Binding-site contacts:
Ligand atom C7 contacts residue ASN148 of chain 1.B at 3.9 Å.
Ligand atom O7 contacts residue ASN148 of chain 1.B at 4.2 Å.
Ligand atom C5 contacts residue ASN148 of chain 1.B at 3.5 Å.
Ligand atom C3 contacts residue ASN148 of chain 1.B at 3.8 Å.
Ligand atom C1 contacts residue ASN148 of chain 1.B at 1.5 Å.
Ligand atom C8 contacts residue VAL212 of chain 1.B at 3.8 Å (hydrophobic).
Ligand atom O5 contacts residue ASN148 of chain 1.B at 2.3 Å (h-bond).
Ligand atom N2 contacts residue VAL212 of chain 1.B at 3.8 Å.
Ligand atom C7 contacts residue VAL212 of chain 1.B at 4.2 Å (hydrophobic).
Ligand atom C2 contacts residue ASN148 of chain 1.B at 2.5 Å.
Ligand atom C4 contacts residue ASN148 of chain 1.B at 4.1 Å.
Ligand atom N2 contacts residue ASN148 of chain 1.B at 2.9 Å (h-bond).

This small molecule binds to this protein.
Small molecule (SMILES): CC(=O)N[C@@H]1[C@@H](O)[C@H](O)[C@@H](CO)O[C@H]1O

Sequence of chain 1.B:
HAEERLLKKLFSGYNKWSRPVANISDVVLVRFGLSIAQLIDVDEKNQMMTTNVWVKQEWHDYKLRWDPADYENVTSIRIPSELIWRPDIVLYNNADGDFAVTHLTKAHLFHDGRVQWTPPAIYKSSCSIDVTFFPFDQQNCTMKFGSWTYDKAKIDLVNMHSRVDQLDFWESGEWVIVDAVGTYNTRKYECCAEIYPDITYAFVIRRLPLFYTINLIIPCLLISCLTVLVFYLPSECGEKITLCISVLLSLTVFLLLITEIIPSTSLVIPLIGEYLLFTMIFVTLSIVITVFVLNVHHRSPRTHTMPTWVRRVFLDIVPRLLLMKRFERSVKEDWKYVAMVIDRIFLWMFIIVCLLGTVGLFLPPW